Binding-site contacts:
Ligand atom C13 contacts residue TYR309 of chain 1.A at 3.6 Å (hydrophobic).
Ligand atom C19 contacts residue ASP73 of chain 1.A at 3.8 Å.
Ligand atom N3 contacts residue LEU385 of chain 1.A at 2.8 Å (h-bond).
Ligand atom C14 contacts residue TYR290 of chain 1.A at 3.4 Å (hydrophobic).
Ligand atom C5 contacts residue ASP73 of chain 1.A at 3.8 Å.
Ligand atom C16 contacts residue LEU385 of chain 1.A at 3.6 Å (hydrophobic).
Ligand atom C4 contacts residue PHE80 of chain 1.A at 3.5 Å (hydrophobic).
Ligand atom C contacts residue SER294 of chain 1.A at 3.8 Å.
Ligand atom C16 contacts residue TYR82 of chain 1.A at 3.3 Å (hydrophobic).
Ligand atom C17 contacts residue LEU385 of chain 1.A at 3.4 Å (hydrophobic).
Ligand atom C18 contacts residue LEU385 of chain 1.A at 3.6 Å (hydrophobic).
Ligand atom C3 contacts residue PHE80 of chain 1.A at 3.6 Å (hydrophobic).
Ligand atom C11 contacts residue TYR309 of chain 1.A at 3.8 Å (hydrophobic).
Ligand atom C15 contacts residue LEU385 of chain 1.A at 3.5 Å (hydrophobic).
Ligand atom C3 contacts residue GLU72 of chain 1.A at 3.5 Å.
Ligand atom C15 contacts residue TYR82 of chain 1.A at 3.6 Å (hydrophobic).
Ligand atom C3 contacts residue ASP73 of chain 1.A at 3.4 Å.
Ligand atom C18 contacts residue LEU384 of chain 1.A at 3.6 Å (hydrophobic).
Ligand atom C15 contacts residue LEU292 of chain 1.A at 3.6 Å (hydrophobic).
Ligand atom C17 contacts residue THR172 of chain 1.A at 3.4 Å.
Ligand atom C2 contacts residue SER294 of chain 1.A at 3.7 Å.
Ligand atom C6 contacts residue TYR186 of chain 1.A at 3.7 Å (hydrophobic).
Ligand atom C18 contacts residue TYR290 of chain 1.A at 3.5 Å (hydrophobic).
Ligand atom C7 contacts residue TYR186 of chain 1.A at 3.7 Å (hydrophobic).
Ligand atom C16 contacts residue PHE80 of chain 1.A at 3.5 Å (hydrophobic).
Ligand atom C3 contacts residue VAL71 of chain 1.A at 3.6 Å (hydrophobic).
Ligand atom C contacts residue PHE78 of chain 1.A at 3.8 Å (hydrophobic).
Ligand atom O contacts residue PHE78 of chain 1.A at 3.3 Å.
Ligand atom C17 contacts residue LEU363 of chain 1.A at 3.7 Å (hydrophobic).
Ligand atom C1 contacts residue PHE80 of chain 1.A at 3.8 Å (hydrophobic).
Ligand atom C1 contacts residue SER294 of chain 1.A at 3.6 Å.
Ligand atom C10 contacts residue TYR186 of chain 1.A at 3.3 Å (hydrophobic).
Ligand atom C12 contacts residue TYR309 of chain 1.A at 3.4 Å (hydrophobic).
Ligand atom C2 contacts residue PHE80 of chain 1.A at 3.6 Å (hydrophobic).
Ligand atom C4 contacts residue ASP73 of chain 1.A at 3.7 Å.
Ligand atom N2 contacts residue TYR309 of chain 1.A at 3.5 Å.
Ligand atom C12 contacts residue LEU342 of chain 1.A at 3.7 Å (hydrophobic).
Ligand atom N contacts residue TYR186 of chain 1.A at 3.7 Å.
Ligand atom O contacts residue SER294 of chain 1.A at 2.9 Å (h-bond).
Ligand atom C11 contacts residue TYR186 of chain 1.A at 3.4 Å (hydrophobic).

Sequence of chain 1.A:
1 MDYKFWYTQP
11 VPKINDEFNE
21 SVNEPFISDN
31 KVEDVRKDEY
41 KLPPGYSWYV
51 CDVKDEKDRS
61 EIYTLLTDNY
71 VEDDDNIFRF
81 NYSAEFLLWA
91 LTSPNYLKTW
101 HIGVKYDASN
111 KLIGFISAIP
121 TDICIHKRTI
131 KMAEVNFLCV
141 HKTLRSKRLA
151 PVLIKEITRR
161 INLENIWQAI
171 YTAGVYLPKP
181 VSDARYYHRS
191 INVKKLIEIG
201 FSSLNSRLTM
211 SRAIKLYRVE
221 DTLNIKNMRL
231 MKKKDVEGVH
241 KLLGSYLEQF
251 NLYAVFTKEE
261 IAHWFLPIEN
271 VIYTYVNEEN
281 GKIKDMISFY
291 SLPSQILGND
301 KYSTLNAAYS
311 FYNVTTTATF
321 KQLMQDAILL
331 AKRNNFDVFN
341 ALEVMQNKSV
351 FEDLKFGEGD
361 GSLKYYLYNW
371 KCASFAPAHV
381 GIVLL

The protein below binds the small molecule below.
Small molecule (SMILES): [H]/N=C(/Cc1cccc(OC)c1)NC(=O)c1cccnc1OC1CCNCC1